Sequence of chain 1.A:
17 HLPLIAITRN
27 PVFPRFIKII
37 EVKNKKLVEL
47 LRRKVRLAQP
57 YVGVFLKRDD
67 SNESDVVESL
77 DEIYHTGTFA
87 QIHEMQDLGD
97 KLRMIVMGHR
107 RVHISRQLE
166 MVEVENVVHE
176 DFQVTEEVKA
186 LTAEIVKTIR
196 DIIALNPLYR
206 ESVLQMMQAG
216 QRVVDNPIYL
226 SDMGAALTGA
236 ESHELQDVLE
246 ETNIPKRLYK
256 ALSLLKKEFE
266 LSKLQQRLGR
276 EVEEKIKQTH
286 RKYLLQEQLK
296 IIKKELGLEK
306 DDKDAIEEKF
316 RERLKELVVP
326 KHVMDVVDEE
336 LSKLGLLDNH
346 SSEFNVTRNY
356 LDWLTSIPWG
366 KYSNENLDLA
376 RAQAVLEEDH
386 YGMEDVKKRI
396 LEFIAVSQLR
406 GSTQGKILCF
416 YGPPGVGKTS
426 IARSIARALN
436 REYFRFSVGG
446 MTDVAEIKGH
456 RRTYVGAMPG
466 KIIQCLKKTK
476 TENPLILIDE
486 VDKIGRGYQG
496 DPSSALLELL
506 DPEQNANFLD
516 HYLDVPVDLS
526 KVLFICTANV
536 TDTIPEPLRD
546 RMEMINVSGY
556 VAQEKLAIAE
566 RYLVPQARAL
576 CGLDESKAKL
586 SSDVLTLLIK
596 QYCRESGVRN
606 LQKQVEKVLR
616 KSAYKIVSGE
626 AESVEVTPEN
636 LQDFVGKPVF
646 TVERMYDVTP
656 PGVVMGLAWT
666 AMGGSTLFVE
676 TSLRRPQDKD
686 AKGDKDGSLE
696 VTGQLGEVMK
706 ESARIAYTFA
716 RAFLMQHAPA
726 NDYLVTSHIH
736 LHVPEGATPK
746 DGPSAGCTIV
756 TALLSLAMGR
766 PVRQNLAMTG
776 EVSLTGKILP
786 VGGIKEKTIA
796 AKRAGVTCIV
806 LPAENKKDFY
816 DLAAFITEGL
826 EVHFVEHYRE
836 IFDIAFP

Binding-site contacts:
Ligand atom C5' contacts residue ARG604 of chain 1.F at 3.2 Å.
Ligand atom O3G contacts residue PRO419 of chain 1.F at 3.1 Å.
Ligand atom N7 contacts residue TYR555 of chain 1.F at 3.1 Å (h-bond).
Ligand atom PG contacts residue ARG604 of chain 1.F at 3.2 Å.
Ligand atom O1B contacts residue THR424 of chain 1.F at 3.0 Å (h-bond).
Ligand atom O1B contacts residue MG1 of chain 1.R at 2.1 Å.
Ligand atom S1G contacts residue LYS423 of chain 1.F at 2.7 Å (salt-bridge).
Ligand atom O2A contacts residue GLY422 of chain 1.F at 2.6 Å.
Ligand atom N6 contacts residue TYR386 of chain 1.F at 3.2 Å (h-bond).
Ligand atom PB contacts residue ARG604 of chain 1.F at 3.2 Å.
Ligand atom O3B contacts residue ARG604 of chain 1.F at 2.3 Å (salt-bridge).
Ligand atom O3A contacts residue GLY422 of chain 1.F at 3.1 Å (h-bond).
Ligand atom N6 contacts residue TYR555 of chain 1.F at 3.2 Å (h-bond).
Ligand atom N1 contacts residue HIS385 of chain 1.F at 3.1 Å (h-bond).
Ligand atom O2G contacts residue ARG604 of chain 1.F at 3.0 Å (salt-bridge).
Ligand atom S1G contacts residue MG1 of chain 1.R at 3.1 Å.
Ligand atom PB contacts residue LYS423 of chain 1.F at 3.3 Å.
Ligand atom PA contacts residue SER425 of chain 1.F at 3.1 Å.
Ligand atom N7 contacts residue VAL421 of chain 1.F at 3.1 Å (h-bond).
Ligand atom O1A contacts residue ARG604 of chain 1.F at 3.1 Å (salt-bridge).
Ligand atom O3B contacts residue GLY420 of chain 1.F at 2.5 Å (h-bond).
Ligand atom PB contacts residue GLY420 of chain 1.F at 3.0 Å.
Ligand atom PG contacts residue MG1 of chain 1.R at 2.9 Å.
Ligand atom O2B contacts residue VAL421 of chain 1.F at 3.0 Å (h-bond).
Ligand atom O2A contacts residue SER425 of chain 1.F at 2.6 Å (h-bond).
Ligand atom C4' contacts residue GLY420 of chain 1.F at 3.2 Å.
Ligand atom C8 contacts residue VAL421 of chain 1.F at 3.0 Å (hydrophobic).
Ligand atom O5' contacts residue SER425 of chain 1.F at 2.4 Å (h-bond).
Ligand atom O2G contacts residue ARG546 of chain 1.A at 2.9 Å (salt-bridge).
Ligand atom N6 contacts residue HIS385 of chain 1.F at 3.2 Å.
Ligand atom O2G contacts residue MG1 of chain 1.R at 2.1 Å.
Ligand atom O2B contacts residue LYS423 of chain 1.F at 2.4 Å (salt-bridge).
Ligand atom O3A contacts residue ARG604 of chain 1.F at 3.1 Å (salt-bridge).
Ligand atom O4' contacts residue GLY420 of chain 1.F at 2.8 Å (h-bond).
Ligand atom C6 contacts residue HIS385 of chain 1.F at 3.2 Å.
Ligand atom O3A contacts residue GLY420 of chain 1.F at 2.9 Å.
Ligand atom O2A contacts residue THR424 of chain 1.F at 2.6 Å (h-bond).
Ligand atom O2B contacts residue GLY420 of chain 1.F at 2.7 Å (h-bond).
Ligand atom C5' contacts residue GLY420 of chain 1.F at 3.1 Å.
Ligand atom O2A contacts residue LYS423 of chain 1.F at 2.9 Å (salt-bridge).

The small molecule below binds the protein below.
Small molecule (SMILES): Nc1ncnc2c1ncn2[C@@H]1O[C@H](COP(=O)(O)OP(=O)(O)OP(O)(O)=S)[C@@H](O)[C@H]1O

Sequence of chain 1.F:
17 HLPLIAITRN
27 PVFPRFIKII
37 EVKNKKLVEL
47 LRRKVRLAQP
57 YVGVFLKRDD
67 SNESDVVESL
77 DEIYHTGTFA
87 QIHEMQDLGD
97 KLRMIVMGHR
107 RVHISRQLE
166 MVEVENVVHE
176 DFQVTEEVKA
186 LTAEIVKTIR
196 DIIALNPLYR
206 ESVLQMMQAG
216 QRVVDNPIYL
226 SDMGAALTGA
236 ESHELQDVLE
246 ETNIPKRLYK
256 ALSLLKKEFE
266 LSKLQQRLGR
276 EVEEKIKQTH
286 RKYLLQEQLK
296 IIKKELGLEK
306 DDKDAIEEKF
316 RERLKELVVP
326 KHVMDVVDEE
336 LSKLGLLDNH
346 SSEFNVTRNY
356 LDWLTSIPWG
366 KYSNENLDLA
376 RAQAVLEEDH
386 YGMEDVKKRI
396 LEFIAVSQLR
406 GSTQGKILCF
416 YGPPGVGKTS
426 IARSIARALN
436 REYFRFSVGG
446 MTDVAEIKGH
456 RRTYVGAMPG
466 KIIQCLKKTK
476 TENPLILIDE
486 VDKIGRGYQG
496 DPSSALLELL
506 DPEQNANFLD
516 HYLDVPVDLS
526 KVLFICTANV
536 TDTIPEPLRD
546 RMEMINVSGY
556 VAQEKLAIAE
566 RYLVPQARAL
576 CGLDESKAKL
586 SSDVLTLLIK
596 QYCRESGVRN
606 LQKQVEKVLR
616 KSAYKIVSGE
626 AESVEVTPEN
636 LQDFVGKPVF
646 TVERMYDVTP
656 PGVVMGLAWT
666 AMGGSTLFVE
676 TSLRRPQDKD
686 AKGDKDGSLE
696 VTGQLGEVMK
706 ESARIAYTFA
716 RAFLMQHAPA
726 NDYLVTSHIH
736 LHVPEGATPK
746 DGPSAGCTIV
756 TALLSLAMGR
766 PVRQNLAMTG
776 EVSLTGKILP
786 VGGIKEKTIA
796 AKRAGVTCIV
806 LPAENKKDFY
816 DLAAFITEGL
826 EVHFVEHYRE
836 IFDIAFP